The small molecule below binds the protein below.
Small molecule (SMILES): CC(=O)N[C@@H]1[C@@H](O)[C@H](O)[C@@H](CO)O[C@H]1O

Sequence of chain 1.F:
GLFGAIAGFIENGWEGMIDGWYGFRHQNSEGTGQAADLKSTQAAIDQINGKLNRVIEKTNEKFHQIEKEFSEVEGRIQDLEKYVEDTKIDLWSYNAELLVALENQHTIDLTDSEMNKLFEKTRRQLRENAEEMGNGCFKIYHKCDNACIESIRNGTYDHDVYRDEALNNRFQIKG

Binding-site contacts:
Ligand atom O5 contacts residue ASN154 of chain 1.F at 2.3 Å (h-bond).
Ligand atom O5 contacts residue SER151 of chain 1.F at 4.2 Å.
Ligand atom C6 contacts residue ALA147 of chain 1.F at 4.1 Å (hydrophobic).
Ligand atom C1 contacts residue GLU150 of chain 1.F at 4.2 Å.
Ligand atom C2 contacts residue ASN154 of chain 1.F at 2.4 Å.
Ligand atom C5 contacts residue ASN154 of chain 1.F at 3.7 Å.
Ligand atom C8 contacts residue ASN154 of chain 1.F at 4.3 Å.
Ligand atom C2 contacts residue THR156 of chain 1.F at 4.4 Å.
Ligand atom C6 contacts residue GLU150 of chain 1.F at 3.8 Å.
Ligand atom N2 contacts residue THR156 of chain 1.F at 3.9 Å.
Ligand atom C4 contacts residue ASN154 of chain 1.F at 4.2 Å.
Ligand atom C3 contacts residue ASN154 of chain 1.F at 3.7 Å.
Ligand atom O6 contacts residue GLU150 of chain 1.F at 3.0 Å (salt-bridge).
Ligand atom C1 contacts residue THR156 of chain 1.F at 3.7 Å.
Ligand atom O7 contacts residue ASN154 of chain 1.F at 2.8 Å (h-bond).
Ligand atom C1 contacts residue SER151 of chain 1.F at 4.3 Å.
Ligand atom C8 contacts residue THR156 of chain 1.F at 4.0 Å.
Ligand atom C1 contacts residue ASN154 of chain 1.F at 1.4 Å.
Ligand atom N2 contacts residue ASN154 of chain 1.F at 2.9 Å (h-bond).
Ligand atom O5 contacts residue GLU150 of chain 1.F at 3.6 Å.
Ligand atom C7 contacts residue THR156 of chain 1.F at 4.2 Å.
Ligand atom C7 contacts residue ASN154 of chain 1.F at 3.1 Å.